This small molecule binds to this protein.
Small molecule (SMILES): CC(=O)N[C@@H]1[C@@H](O)[C@H](O)[C@@H](CO)O[C@H]1O

Binding-site contacts:
Ligand atom C1 contacts residue ASN583 of chain 1.C at 1.5 Å.
Ligand atom C4 contacts residue SER579 of chain 1.C at 3.3 Å.
Ligand atom C5 contacts residue ASN583 of chain 1.C at 3.7 Å.
Ligand atom O5 contacts residue ASN583 of chain 1.C at 2.4 Å (h-bond).
Ligand atom C7 contacts residue ASN583 of chain 1.C at 4.1 Å.
Ligand atom C2 contacts residue ASN583 of chain 1.C at 2.5 Å.
Ligand atom C6 contacts residue GLN685 of chain 1.C at 3.5 Å.
Ligand atom C5 contacts residue SER579 of chain 1.C at 3.3 Å.
Ligand atom C1 contacts residue GLN685 of chain 1.C at 3.7 Å.
Ligand atom C6 contacts residue SER579 of chain 1.C at 2.9 Å.
Ligand atom C6 contacts residue ASN583 of chain 1.C at 4.5 Å.
Ligand atom C1 contacts residue SER579 of chain 1.C at 4.4 Å.
Ligand atom O5 contacts residue ALA580 of chain 1.C at 4.3 Å.
Ligand atom O6 contacts residue TYR222 of chain 1.D at 3.4 Å.
Ligand atom O4 contacts residue SER579 of chain 1.C at 4.0 Å.
Ligand atom C6 contacts residue ALA580 of chain 1.C at 3.7 Å (hydrophobic).
Ligand atom C3 contacts residue ASN583 of chain 1.C at 3.8 Å.
Ligand atom C3 contacts residue SER579 of chain 1.C at 4.5 Å.
Ligand atom C4 contacts residue ASN583 of chain 1.C at 4.2 Å.
Ligand atom O6 contacts residue SER579 of chain 1.C at 4.2 Å.
Ligand atom C6 contacts residue SER576 of chain 1.C at 4.4 Å.
Ligand atom O6 contacts residue GLN685 of chain 1.C at 3.6 Å.
Ligand atom O5 contacts residue SER579 of chain 1.C at 3.2 Å (h-bond).
Ligand atom O5 contacts residue GLN685 of chain 1.C at 3.1 Å (h-bond).
Ligand atom C5 contacts residue GLN685 of chain 1.C at 3.5 Å.
Ligand atom N2 contacts residue ASN583 of chain 1.C at 3.0 Å (h-bond).

Sequence of chain 1.D:
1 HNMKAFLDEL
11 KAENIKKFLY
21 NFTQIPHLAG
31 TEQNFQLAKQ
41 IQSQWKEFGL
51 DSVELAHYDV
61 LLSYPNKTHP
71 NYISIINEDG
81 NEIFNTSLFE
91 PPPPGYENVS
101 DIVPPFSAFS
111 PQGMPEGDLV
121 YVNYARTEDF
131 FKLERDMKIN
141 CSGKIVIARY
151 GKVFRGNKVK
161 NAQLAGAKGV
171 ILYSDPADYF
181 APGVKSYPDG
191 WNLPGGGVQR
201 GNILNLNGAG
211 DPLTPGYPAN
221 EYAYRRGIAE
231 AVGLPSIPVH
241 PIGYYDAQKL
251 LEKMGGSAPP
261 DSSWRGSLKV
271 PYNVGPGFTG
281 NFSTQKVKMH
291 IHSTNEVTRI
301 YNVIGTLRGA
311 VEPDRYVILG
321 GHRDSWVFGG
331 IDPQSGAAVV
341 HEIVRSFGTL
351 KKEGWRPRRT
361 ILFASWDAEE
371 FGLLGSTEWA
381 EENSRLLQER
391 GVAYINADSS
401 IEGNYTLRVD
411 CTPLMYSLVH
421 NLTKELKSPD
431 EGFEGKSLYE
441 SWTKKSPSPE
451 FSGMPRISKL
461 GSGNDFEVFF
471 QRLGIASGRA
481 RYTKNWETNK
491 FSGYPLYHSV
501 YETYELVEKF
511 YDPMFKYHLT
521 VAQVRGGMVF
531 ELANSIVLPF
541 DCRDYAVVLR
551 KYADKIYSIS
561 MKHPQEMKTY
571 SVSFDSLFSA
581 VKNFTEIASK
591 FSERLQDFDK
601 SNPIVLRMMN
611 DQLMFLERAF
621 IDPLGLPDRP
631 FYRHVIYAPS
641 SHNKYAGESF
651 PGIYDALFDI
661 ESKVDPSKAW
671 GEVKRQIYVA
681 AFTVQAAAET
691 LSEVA

Sequence of chain 1.C:
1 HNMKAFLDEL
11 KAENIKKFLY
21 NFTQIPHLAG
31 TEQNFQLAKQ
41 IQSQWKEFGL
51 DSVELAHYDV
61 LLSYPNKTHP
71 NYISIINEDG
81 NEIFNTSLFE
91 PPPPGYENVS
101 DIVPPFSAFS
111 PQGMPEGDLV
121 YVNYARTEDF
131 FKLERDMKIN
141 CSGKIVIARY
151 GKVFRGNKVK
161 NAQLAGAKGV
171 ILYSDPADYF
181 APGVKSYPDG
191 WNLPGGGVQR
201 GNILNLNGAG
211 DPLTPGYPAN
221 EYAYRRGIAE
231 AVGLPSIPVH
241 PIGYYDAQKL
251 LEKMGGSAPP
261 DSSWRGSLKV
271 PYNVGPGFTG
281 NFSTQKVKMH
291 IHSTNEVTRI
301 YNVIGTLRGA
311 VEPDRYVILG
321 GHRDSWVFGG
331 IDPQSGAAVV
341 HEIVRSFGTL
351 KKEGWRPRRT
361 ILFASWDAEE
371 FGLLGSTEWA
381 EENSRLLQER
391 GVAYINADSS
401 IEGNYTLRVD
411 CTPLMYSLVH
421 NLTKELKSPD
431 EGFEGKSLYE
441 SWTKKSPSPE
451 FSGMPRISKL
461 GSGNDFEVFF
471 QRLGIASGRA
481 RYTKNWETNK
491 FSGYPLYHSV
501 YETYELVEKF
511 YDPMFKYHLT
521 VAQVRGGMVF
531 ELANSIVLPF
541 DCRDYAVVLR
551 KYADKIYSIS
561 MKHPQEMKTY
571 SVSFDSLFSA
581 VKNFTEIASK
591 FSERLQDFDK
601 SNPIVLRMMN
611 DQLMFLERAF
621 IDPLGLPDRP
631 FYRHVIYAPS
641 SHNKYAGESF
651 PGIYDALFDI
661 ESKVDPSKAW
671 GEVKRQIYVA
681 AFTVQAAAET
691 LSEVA